Binding-site contacts:
Ligand atom C11 contacts residue ASP694 of chain 1.A at 4.0 Å.
Ligand atom C3 contacts residue ILE821 of chain 1.A at 3.5 Å (hydrophobic).
Ligand atom C2 contacts residue ILE821 of chain 1.A at 3.8 Å (hydrophobic).
Ligand atom C16 contacts residue ILE739 of chain 1.A at 3.9 Å (hydrophobic).
Ligand atom C13 contacts residue ILE689 of chain 1.A at 3.6 Å (hydrophobic).
Ligand atom N15 contacts residue GLU738 of chain 1.A at 3.5 Å (salt-bridge).
Ligand atom N15 contacts residue PHE819 of chain 1.A at 3.7 Å.
Ligand atom C14 contacts residue GLU738 of chain 1.A at 3.9 Å.
Ligand atom C17 contacts residue MET811 of chain 1.A at 3.7 Å (hydrophobic).
Ligand atom C13 contacts residue MET811 of chain 1.A at 3.8 Å (hydrophobic).
Ligand atom C16 contacts residue VAL740 of chain 1.A at 3.0 Å (hydrophobic).
Ligand atom S8 contacts residue ASP822 of chain 1.A at 3.2 Å (salt-bridge).
Ligand atom C1 contacts residue GLU738 of chain 1.A at 4.0 Å.
Ligand atom C11 contacts residue LYS691 of chain 1.A at 2.8 Å.
Ligand atom O12 contacts residue ASP699 of chain 1.A at 3.8 Å.
Ligand atom C7 contacts residue ASP822 of chain 1.A at 3.3 Å.
Ligand atom C3 contacts residue ILE689 of chain 1.A at 3.8 Å (hydrophobic).
Ligand atom O10 contacts residue ASP822 of chain 1.A at 4.0 Å.
Ligand atom O12 contacts residue LYS691 of chain 1.A at 2.6 Å (salt-bridge).
Ligand atom N15 contacts residue VAL740 of chain 1.A at 3.6 Å.
Ligand atom C17 contacts residue VAL740 of chain 1.A at 3.9 Å (hydrophobic).
Ligand atom C6 contacts residue ASP822 of chain 1.A at 3.4 Å.
Ligand atom O10 contacts residue LYS691 of chain 1.A at 3.9 Å.
Ligand atom O12 contacts residue ASP822 of chain 1.A at 3.1 Å (salt-bridge).
Ligand atom C4 contacts residue ILE821 of chain 1.A at 3.9 Å (hydrophobic).
Ligand atom C1 contacts residue ILE737 of chain 1.A at 3.6 Å (hydrophobic).
Ligand atom C16 contacts residue PHE819 of chain 1.A at 3.7 Å (hydrophobic).
Ligand atom N9 contacts residue LYS691 of chain 1.A at 2.6 Å (salt-bridge).
Ligand atom N18 contacts residue ILE689 of chain 1.A at 4.0 Å.
Ligand atom N18 contacts residue MET811 of chain 1.A at 3.6 Å.
Ligand atom O12 contacts residue ASP694 of chain 1.A at 3.5 Å (salt-bridge).
Ligand atom C4 contacts residue ILE689 of chain 1.A at 3.4 Å (hydrophobic).
Ligand atom C1 contacts residue ILE821 of chain 1.A at 3.8 Å (hydrophobic).
Ligand atom N9 contacts residue ASP694 of chain 1.A at 3.7 Å.
Ligand atom C2 contacts residue ILE737 of chain 1.A at 3.8 Å (hydrophobic).
Ligand atom C7 contacts residue LYS691 of chain 1.A at 3.5 Å.
Ligand atom C11 contacts residue ASP822 of chain 1.A at 3.0 Å.
Ligand atom N9 contacts residue ASP822 of chain 1.A at 3.1 Å (salt-bridge).
Ligand atom O10 contacts residue PRO668 of chain 1.A at 3.4 Å.
Ligand atom C5 contacts residue ILE821 of chain 1.A at 3.7 Å (hydrophobic).

This protein binds this small molecule.
Small molecule (SMILES): O=C1NC(=O)C(=Cc2ccc3nccnc3c2)S1

Sequence of chain 1.A:
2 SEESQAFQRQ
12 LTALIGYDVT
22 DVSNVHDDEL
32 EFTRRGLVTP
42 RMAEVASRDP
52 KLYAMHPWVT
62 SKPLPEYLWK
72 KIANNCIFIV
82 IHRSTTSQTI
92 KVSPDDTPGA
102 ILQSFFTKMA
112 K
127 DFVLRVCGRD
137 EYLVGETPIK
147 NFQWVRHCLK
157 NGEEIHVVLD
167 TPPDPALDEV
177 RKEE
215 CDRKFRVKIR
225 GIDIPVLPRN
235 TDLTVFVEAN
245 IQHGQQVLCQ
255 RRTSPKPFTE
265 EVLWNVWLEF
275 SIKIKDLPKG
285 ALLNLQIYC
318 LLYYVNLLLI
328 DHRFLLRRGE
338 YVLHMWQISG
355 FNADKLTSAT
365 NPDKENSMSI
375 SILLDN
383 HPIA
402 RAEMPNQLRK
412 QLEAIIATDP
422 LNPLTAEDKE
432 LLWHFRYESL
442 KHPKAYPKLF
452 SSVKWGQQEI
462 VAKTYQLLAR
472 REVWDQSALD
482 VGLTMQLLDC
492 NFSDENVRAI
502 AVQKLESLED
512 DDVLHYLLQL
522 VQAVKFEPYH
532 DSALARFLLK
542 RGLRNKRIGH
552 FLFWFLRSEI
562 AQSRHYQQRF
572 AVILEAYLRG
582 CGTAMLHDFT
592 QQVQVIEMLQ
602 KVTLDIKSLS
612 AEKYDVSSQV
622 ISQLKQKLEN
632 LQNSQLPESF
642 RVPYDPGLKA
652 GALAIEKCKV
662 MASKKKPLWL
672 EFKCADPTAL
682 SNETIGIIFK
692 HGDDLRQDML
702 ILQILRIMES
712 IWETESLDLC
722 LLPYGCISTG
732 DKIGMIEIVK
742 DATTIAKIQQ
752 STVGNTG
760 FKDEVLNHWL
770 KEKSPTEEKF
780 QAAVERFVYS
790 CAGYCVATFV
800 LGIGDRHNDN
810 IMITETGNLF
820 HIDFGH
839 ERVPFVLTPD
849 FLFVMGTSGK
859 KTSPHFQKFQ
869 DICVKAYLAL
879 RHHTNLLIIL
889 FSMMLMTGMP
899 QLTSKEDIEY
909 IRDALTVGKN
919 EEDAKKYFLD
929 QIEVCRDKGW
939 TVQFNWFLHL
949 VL